Binding-site contacts:
Ligand atom O contacts residue LYS66 of chain 1.A at 3.7 Å.
Ligand atom N contacts residue GLU63 of chain 1.A at 2.8 Å (salt-bridge).
Ligand atom CG1 contacts residue TYR116 of chain 1.A at 3.6 Å (hydrophobic).
Ligand atom CA contacts residue GLU63 of chain 1.A at 3.5 Å.
Ligand atom N contacts residue ASP77 of chain 1.A at 3.1 Å (salt-bridge).
Ligand atom N contacts residue TYR7 of chain 1.A at 3.5 Å (h-bond).
Ligand atom C contacts residue GLU63 of chain 1.A at 3.6 Å.
Ligand atom O contacts residue LYS146 of chain 1.A at 2.9 Å (salt-bridge).
Ligand atom N contacts residue TYR7 of chain 1.A at 3.1 Å (h-bond).
Ligand atom CD2 contacts residue TYR99 of chain 1.A at 3.2 Å (hydrophobic).
Ligand atom OXT contacts residue THR143 of chain 1.A at 2.7 Å (h-bond).
Ligand atom CA contacts residue TYR99 of chain 1.A at 3.7 Å (hydrophobic).
Ligand atom CG1 contacts residue TRP147 of chain 1.A at 3.3 Å (hydrophobic).
Ligand atom CD1 contacts residue GLU63 of chain 1.A at 3.6 Å.
Ligand atom CD1 contacts residue VAL67 of chain 1.A at 3.6 Å (hydrophobic).
Ligand atom OXT contacts residue LYS146 of chain 1.A at 2.6 Å (salt-bridge).
Ligand atom CB contacts residue GLU63 of chain 1.A at 3.4 Å.
Ligand atom CE contacts residue TRP167 of chain 1.A at 3.3 Å (hydrophobic).
Ligand atom CD contacts residue TRP167 of chain 1.A at 3.4 Å (hydrophobic).
Ligand atom CA contacts residue TYR171 of chain 1.A at 3.5 Å (hydrophobic).
Ligand atom CA contacts residue TYR159 of chain 1.A at 3.6 Å (hydrophobic).
Ligand atom N contacts residue TYR99 of chain 1.A at 3.0 Å (h-bond).
Ligand atom O contacts residue TRP147 of chain 1.A at 2.8 Å (h-bond).
Ligand atom C contacts residue TYR7 of chain 1.A at 3.4 Å (hydrophobic).
Ligand atom O contacts residue TYR7 of chain 1.A at 3.6 Å.
Ligand atom N contacts residue TYR159 of chain 1.A at 3.6 Å.
Ligand atom O contacts residue LYS66 of chain 1.A at 3.1 Å (salt-bridge).
Ligand atom O contacts residue TYR159 of chain 1.A at 2.7 Å (h-bond).
Ligand atom CA contacts residue TYR7 of chain 1.A at 3.4 Å (hydrophobic).
Ligand atom O contacts residue HIS70 of chain 1.A at 3.6 Å.
Ligand atom CD1 contacts residue LEU81 of chain 1.A at 3.6 Å (hydrophobic).
Ligand atom CG contacts residue GLU63 of chain 1.A at 3.4 Å.
Ligand atom N contacts residue TYR171 of chain 1.A at 2.7 Å (h-bond).
Ligand atom CD2 contacts residue TYR7 of chain 1.A at 3.6 Å (hydrophobic).
Ligand atom CD1 contacts residue MET45 of chain 1.A at 3.5 Å (hydrophobic).
Ligand atom NZ contacts residue TRP167 of chain 1.A at 3.2 Å.
Ligand atom OXT contacts residue TYR84 of chain 1.A at 3.3 Å (h-bond).
Ligand atom CG contacts residue GLU63 of chain 1.A at 3.4 Å.
Ligand atom CD2 contacts residue TRP147 of chain 1.A at 3.5 Å (hydrophobic).
Ligand atom C contacts residue LYS146 of chain 1.A at 3.0 Å.

A protein and the small-molecule ligand that binds it are described below.
Small molecule (SMILES): CC(C)C[C@H](NC(=O)[C@H](CC(C)C)NC(=O)[C@@H](NC(=O)[C@@H]1CCCN1C(=O)[C@H](CCC(N)=O)NC(=O)[C@H](CC1=NC=NC1)NC(=O)[C@H](CO)NC(=O)[C@H](CC(C)C)NC(=O)[C@@H](N)CCCCN)C(C)C)C(=O)O

Sequence of chain 1.A:
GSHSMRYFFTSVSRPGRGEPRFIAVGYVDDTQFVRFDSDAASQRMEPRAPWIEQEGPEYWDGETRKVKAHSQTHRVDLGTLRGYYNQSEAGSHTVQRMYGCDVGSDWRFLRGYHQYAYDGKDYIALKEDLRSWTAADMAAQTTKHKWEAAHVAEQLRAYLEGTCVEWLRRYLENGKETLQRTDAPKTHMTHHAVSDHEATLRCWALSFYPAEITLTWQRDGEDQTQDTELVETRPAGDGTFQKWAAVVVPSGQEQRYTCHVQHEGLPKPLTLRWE